This small molecule binds to this protein.
Small molecule (SMILES): CC(=O)N[C@H]1[C@H](O[C@H]2[C@H](O)[C@@H](NC(C)=O)CO[C@@H]2CO)O[C@H](CO)[C@@H](O)[C@@H]1O

Sequence of chain 1.B:
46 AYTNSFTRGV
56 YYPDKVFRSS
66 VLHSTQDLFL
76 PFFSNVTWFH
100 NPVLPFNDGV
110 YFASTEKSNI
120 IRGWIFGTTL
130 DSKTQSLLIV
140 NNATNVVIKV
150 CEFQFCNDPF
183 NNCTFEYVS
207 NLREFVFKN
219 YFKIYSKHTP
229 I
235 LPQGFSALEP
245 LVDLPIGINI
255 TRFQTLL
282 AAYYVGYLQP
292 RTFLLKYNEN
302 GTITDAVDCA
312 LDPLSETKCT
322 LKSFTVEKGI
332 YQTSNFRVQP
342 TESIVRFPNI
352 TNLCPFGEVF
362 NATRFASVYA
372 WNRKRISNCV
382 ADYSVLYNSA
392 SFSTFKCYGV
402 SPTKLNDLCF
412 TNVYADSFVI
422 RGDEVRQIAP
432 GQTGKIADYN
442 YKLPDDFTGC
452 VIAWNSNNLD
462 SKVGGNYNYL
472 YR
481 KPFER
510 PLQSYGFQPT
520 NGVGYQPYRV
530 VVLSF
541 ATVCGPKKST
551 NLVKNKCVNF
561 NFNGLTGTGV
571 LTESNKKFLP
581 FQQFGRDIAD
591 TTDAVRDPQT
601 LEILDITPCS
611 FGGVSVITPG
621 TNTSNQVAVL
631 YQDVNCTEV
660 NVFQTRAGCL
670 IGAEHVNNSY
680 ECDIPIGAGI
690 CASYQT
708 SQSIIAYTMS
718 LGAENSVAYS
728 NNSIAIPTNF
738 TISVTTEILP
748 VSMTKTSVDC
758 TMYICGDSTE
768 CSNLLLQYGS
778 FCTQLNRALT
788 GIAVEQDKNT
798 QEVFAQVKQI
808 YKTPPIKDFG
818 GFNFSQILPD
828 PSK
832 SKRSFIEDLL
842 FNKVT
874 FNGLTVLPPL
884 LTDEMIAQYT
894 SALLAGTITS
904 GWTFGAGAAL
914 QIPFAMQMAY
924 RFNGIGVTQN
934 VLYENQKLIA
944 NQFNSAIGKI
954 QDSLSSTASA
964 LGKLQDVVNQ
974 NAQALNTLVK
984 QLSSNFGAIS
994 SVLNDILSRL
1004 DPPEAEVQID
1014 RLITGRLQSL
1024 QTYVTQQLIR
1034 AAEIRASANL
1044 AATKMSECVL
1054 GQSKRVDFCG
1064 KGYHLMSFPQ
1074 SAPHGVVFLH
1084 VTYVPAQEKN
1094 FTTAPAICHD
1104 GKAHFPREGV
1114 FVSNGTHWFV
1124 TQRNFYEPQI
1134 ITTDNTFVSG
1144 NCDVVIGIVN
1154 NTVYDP

Binding-site contacts:
Ligand atom C6 contacts residue PHE1122 of chain 1.B at 3.9 Å (hydrophobic).
Ligand atom C1 contacts residue PHE1122 of chain 1.B at 4.2 Å (hydrophobic).
Ligand atom N2 contacts residue ASN1117 of chain 1.B at 2.9 Å (h-bond).
Ligand atom O5 contacts residue HIS1120 of chain 1.B at 4.4 Å.
Ligand atom O5 contacts residue ASN1117 of chain 1.B at 2.4 Å (h-bond).
Ligand atom C3 contacts residue ASN1117 of chain 1.B at 3.8 Å.
Ligand atom C4 contacts residue ASN1117 of chain 1.B at 4.3 Å.
Ligand atom C5 contacts residue ASN1117 of chain 1.B at 3.8 Å.
Ligand atom O5 contacts residue PHE1122 of chain 1.B at 3.5 Å.
Ligand atom C8 contacts residue GLY1118 of chain 1.B at 4.5 Å.
Ligand atom C8 contacts residue THR1119 of chain 1.B at 4.4 Å.
Ligand atom N2 contacts residue THR1119 of chain 1.B at 4.1 Å.
Ligand atom C8 contacts residue ASN1117 of chain 1.B at 3.0 Å.
Ligand atom O7 contacts residue ASN1117 of chain 1.B at 3.3 Å (h-bond).
Ligand atom C5 contacts residue HIS1120 of chain 1.B at 3.9 Å.
Ligand atom C7 contacts residue ASN1117 of chain 1.B at 3.3 Å.
Ligand atom C2 contacts residue ASN1117 of chain 1.B at 2.5 Å.
Ligand atom O4 contacts residue HIS1120 of chain 1.B at 4.2 Å.
Ligand atom C1 contacts residue HIS1120 of chain 1.B at 4.1 Å.
Ligand atom C3 contacts residue HIS1120 of chain 1.B at 4.1 Å.
Ligand atom O7 contacts residue HIS1120 of chain 1.B at 3.7 Å.
Ligand atom C1 contacts residue ASN1117 of chain 1.B at 1.5 Å.
Ligand atom C7 contacts residue HIS1120 of chain 1.B at 4.1 Å.
Ligand atom C4 contacts residue HIS1120 of chain 1.B at 4.4 Å.
Ligand atom C5 contacts residue PHE1122 of chain 1.B at 4.0 Å (hydrophobic).
Ligand atom C8 contacts residue HIS1120 of chain 1.B at 3.8 Å.